This protein binds this small molecule.
Small molecule (SMILES): CC(=O)O[C@H]1C(=O)[C@@]2(C)[C@H]([C@H](OC(=O)c3ccccc3)[C@]3(O)C[C@H](OC(=O)[C@H](O)[C@@H](NC(=O)c4ccccc4)c4ccccc4)C(C)=C1C3(C)C)[C@]1(OC(C)=O)CO[C@@H]1C[C@@H]2O

Sequence of chain 1.E:
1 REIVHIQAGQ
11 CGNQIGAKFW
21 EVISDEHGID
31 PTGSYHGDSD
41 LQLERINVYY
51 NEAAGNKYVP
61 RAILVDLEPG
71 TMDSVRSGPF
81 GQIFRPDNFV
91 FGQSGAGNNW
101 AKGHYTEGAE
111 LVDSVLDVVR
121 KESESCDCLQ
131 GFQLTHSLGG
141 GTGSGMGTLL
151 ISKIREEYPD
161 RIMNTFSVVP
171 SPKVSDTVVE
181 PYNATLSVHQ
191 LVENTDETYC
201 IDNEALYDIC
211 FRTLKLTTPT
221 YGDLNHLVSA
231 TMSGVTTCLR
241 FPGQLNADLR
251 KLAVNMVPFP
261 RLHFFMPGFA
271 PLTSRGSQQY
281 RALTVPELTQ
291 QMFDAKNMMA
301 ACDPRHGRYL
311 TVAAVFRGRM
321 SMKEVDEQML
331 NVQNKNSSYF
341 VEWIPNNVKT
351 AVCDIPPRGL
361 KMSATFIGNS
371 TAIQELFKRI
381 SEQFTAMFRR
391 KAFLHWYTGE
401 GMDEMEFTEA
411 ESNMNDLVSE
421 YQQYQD

Binding-site contacts:
Ligand atom C44 contacts residue GLY359 of chain 1.E at 3.8 Å.
Ligand atom C42 contacts residue GLU26 of chain 1.E at 3.5 Å.
Ligand atom O06 contacts residue THR273 of chain 1.E at 3.4 Å (h-bond).
Ligand atom C40 contacts residue SER233 of chain 1.E at 3.2 Å.
Ligand atom C32 contacts residue VAL22 of chain 1.E at 3.7 Å (hydrophobic).
Ligand atom O01 contacts residue HIS226 of chain 1.E at 4.0 Å.
Ligand atom C38 contacts residue ALA230 of chain 1.E at 3.8 Å (hydrophobic).
Ligand atom C34 contacts residue ASP25 of chain 1.E at 3.9 Å.
Ligand atom O05 contacts residue LEU360 of chain 1.E at 3.7 Å.
Ligand atom C33 contacts residue ASP25 of chain 1.E at 3.4 Å.
Ligand atom C39 contacts residue ALA230 of chain 1.E at 3.7 Å (hydrophobic).
Ligand atom O13 contacts residue ARG358 of chain 1.E at 2.7 Å (salt-bridge).
Ligand atom C05 contacts residue HIS226 of chain 1.E at 3.7 Å.
Ligand atom C08 contacts residue ASP223 of chain 1.E at 3.8 Å.
Ligand atom C07 contacts residue HIS226 of chain 1.E at 3.6 Å.
Ligand atom O14 contacts residue HIS226 of chain 1.E at 3.1 Å (h-bond).
Ligand atom C33 contacts residue VAL22 of chain 1.E at 3.8 Å (hydrophobic).
Ligand atom C04 contacts residue HIS226 of chain 1.E at 4.0 Å.
Ligand atom C31 contacts residue HIS226 of chain 1.E at 3.7 Å.
Ligand atom C41 contacts residue GLU26 of chain 1.E at 3.5 Å.
Ligand atom C06 contacts residue HIS226 of chain 1.E at 3.5 Å.
Ligand atom C32 contacts residue ASP25 of chain 1.E at 3.9 Å.
Ligand atom C19 contacts residue THR273 of chain 1.E at 4.0 Å.
Ligand atom C41 contacts residue SER233 of chain 1.E at 3.7 Å.
Ligand atom C30 contacts residue HIS226 of chain 1.E at 3.8 Å.
Ligand atom C07 contacts residue ASP223 of chain 1.E at 3.7 Å.
Ligand atom O08 contacts residue GLN278 of chain 1.E at 3.8 Å.
Ligand atom C33 contacts residue GLU21 of chain 1.E at 3.8 Å.
Ligand atom C07 contacts residue LEU227 of chain 1.E at 3.3 Å (hydrophobic).
Ligand atom C35 contacts residue HIS226 of chain 1.E at 4.0 Å.
Ligand atom C28 contacts residue ARG358 of chain 1.E at 3.4 Å.
Ligand atom C08 contacts residue HIS226 of chain 1.E at 4.0 Å.
Ligand atom C15 contacts residue PRO271 of chain 1.E at 3.5 Å (hydrophobic).
Ligand atom C27 contacts residue ARG358 of chain 1.E at 3.8 Å.
Ligand atom C14 contacts residue THR273 of chain 1.E at 3.7 Å.
Ligand atom C06 contacts residue LEU227 of chain 1.E at 3.7 Å (hydrophobic).
Ligand atom C36 contacts residue HIS226 of chain 1.E at 3.3 Å.
Ligand atom C16 contacts residue THR273 of chain 1.E at 3.7 Å.
Ligand atom O06 contacts residue PRO271 of chain 1.E at 3.2 Å (h-bond).
Ligand atom C39 contacts residue SER233 of chain 1.E at 3.9 Å.